A protein and the small-molecule ligand that binds it are described below.
Small molecule (SMILES): CC(C)=CCC/C(C)=C/CC/C(C)=C/CO[P](=O)(O)OP(=O)(O)O

Binding-site contacts:
Ligand atom PB contacts residue GLY51 of chain 1.B at 3.6 Å.
Ligand atom C14 contacts residue LEU165 of chain 1.B at 3.6 Å (hydrophobic).
Ligand atom C6 contacts residue HIS65 of chain 1.B at 3.5 Å.
Ligand atom O1A contacts residue HIS65 of chain 1.B at 3.3 Å (h-bond).
Ligand atom C4 contacts residue HIS65 of chain 1.B at 3.8 Å.
Ligand atom O1A contacts residue GLY51 of chain 1.B at 3.8 Å.
Ligand atom C9 contacts residue MET69 of chain 1.B at 3.7 Å (hydrophobic).
Ligand atom C1 contacts residue ARG99 of chain 1.B at 3.4 Å.
Ligand atom O3A contacts residue ASN50 of chain 1.B at 3.1 Å (h-bond).
Ligand atom O1A contacts residue ARG99 of chain 1.B at 3.1 Å (salt-bridge).
Ligand atom PB contacts residue GLY49 of chain 1.B at 3.7 Å.
Ligand atom C10 contacts residue ILE107 of chain 1.B at 3.7 Å (hydrophobic).
Ligand atom C6 contacts residue ASN50 of chain 1.B at 3.5 Å.
Ligand atom C7 contacts residue ASN50 of chain 1.B at 3.7 Å.
Ligand atom PA contacts residue ARG99 of chain 1.B at 3.4 Å.
Ligand atom C11 contacts residue MET69 of chain 1.B at 3.6 Å (hydrophobic).
Ligand atom O2A contacts residue ARG99 of chain 1.B at 2.9 Å (salt-bridge).
Ligand atom O2A contacts residue ASP48 of chain 1.B at 3.6 Å.
Ligand atom O3B contacts residue GLY51 of chain 1.B at 3.7 Å.
Ligand atom O2B contacts residue GLY49 of chain 1.B at 3.1 Å.
Ligand atom C10 contacts residue LEU110 of chain 1.B at 3.3 Å (hydrophobic).
Ligand atom O1 contacts residue MET47 of chain 1.B at 3.7 Å.
Ligand atom C5 contacts residue ALA91 of chain 1.B at 3.2 Å (hydrophobic).
Ligand atom C4 contacts residue ARG99 of chain 1.B at 3.3 Å.
Ligand atom O3A contacts residue GLY51 of chain 1.B at 3.3 Å (h-bond).
Ligand atom C1 contacts residue HIS65 of chain 1.B at 3.7 Å.
Ligand atom C2 contacts residue MET47 of chain 1.B at 3.5 Å (hydrophobic).
Ligand atom C13 contacts residue PHE163 of chain 1.B at 3.3 Å (hydrophobic).
Ligand atom C12 contacts residue PHE163 of chain 1.B at 3.6 Å (hydrophobic).
Ligand atom C14 contacts residue PHE163 of chain 1.B at 3.4 Å (hydrophobic).
Ligand atom O2B contacts residue ARG52 of chain 1.B at 2.5 Å (salt-bridge).
Ligand atom C4 contacts residue ALA91 of chain 1.B at 3.3 Å (hydrophobic).
Ligand atom O2B contacts residue GLY51 of chain 1.B at 3.1 Å (h-bond).
Ligand atom O2B contacts residue ASN50 of chain 1.B at 3.5 Å (h-bond).
Ligand atom C2 contacts residue ASN50 of chain 1.B at 3.5 Å.
Ligand atom O3A contacts residue GLY49 of chain 1.B at 3.1 Å (h-bond).
Ligand atom C15 contacts residue PHE163 of chain 1.B at 3.8 Å (hydrophobic).
Ligand atom O1B contacts residue GLY49 of chain 1.B at 3.7 Å.
Ligand atom C3 contacts residue ALA91 of chain 1.B at 3.6 Å (hydrophobic).
Ligand atom C2 contacts residue HIS65 of chain 1.B at 3.8 Å.

Sequence of chain 1.B:
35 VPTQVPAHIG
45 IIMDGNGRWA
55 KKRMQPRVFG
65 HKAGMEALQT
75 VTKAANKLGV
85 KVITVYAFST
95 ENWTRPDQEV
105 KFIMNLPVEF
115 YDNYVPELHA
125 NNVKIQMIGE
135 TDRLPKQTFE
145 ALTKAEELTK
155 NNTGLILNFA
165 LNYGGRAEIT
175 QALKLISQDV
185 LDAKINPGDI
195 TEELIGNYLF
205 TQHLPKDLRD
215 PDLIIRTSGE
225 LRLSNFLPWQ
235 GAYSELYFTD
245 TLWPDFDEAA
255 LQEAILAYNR